The protein below binds the small molecule below.
Small molecule (SMILES): CC(=O)N[C@@H]1[C@@H](O)[C@H](O)[C@@H](CO)O[C@H]1O

Binding-site contacts:
Ligand atom O5 contacts residue ASN146 of chain 1.A at 2.3 Å (h-bond).
Ligand atom C7 contacts residue VAL138 of chain 1.A at 4.4 Å (hydrophobic).
Ligand atom O7 contacts residue PRO96 of chain 1.A at 3.7 Å.
Ligand atom C4 contacts residue ASN146 of chain 1.A at 4.2 Å.
Ligand atom C5 contacts residue ASN146 of chain 1.A at 3.7 Å.
Ligand atom C8 contacts residue SER314 of chain 1.A at 3.7 Å.
Ligand atom C1 contacts residue SER314 of chain 1.A at 3.8 Å.
Ligand atom C2 contacts residue SER314 of chain 1.A at 3.7 Å.
Ligand atom C1 contacts residue ASN146 of chain 1.A at 1.4 Å.
Ligand atom C7 contacts residue ASN146 of chain 1.A at 3.7 Å.
Ligand atom C2 contacts residue SER313 of chain 1.A at 4.2 Å.
Ligand atom O7 contacts residue ASN244 of chain 1.A at 4.2 Å.
Ligand atom C2 contacts residue ASN146 of chain 1.A at 2.4 Å.
Ligand atom C4 contacts residue GLU95 of chain 1.A at 4.0 Å.
Ligand atom N2 contacts residue SER314 of chain 1.A at 2.9 Å (h-bond).
Ligand atom C8 contacts residue PHE243 of chain 1.A at 4.5 Å (hydrophobic).
Ligand atom O4 contacts residue GLU95 of chain 1.A at 3.9 Å.
Ligand atom C8 contacts residue ASN244 of chain 1.A at 3.6 Å.
Ligand atom C6 contacts residue GLU95 of chain 1.A at 4.2 Å.
Ligand atom C3 contacts residue SER314 of chain 1.A at 3.9 Å.
Ligand atom C8 contacts residue LEU145 of chain 1.A at 3.6 Å (hydrophobic).
Ligand atom C3 contacts residue SER313 of chain 1.A at 3.6 Å.
Ligand atom C1 contacts residue SER313 of chain 1.A at 3.9 Å.
Ligand atom C7 contacts residue ASN244 of chain 1.A at 4.2 Å.
Ligand atom C3 contacts residue ASN146 of chain 1.A at 3.8 Å.
Ligand atom O7 contacts residue VAL138 of chain 1.A at 4.3 Å.
Ligand atom N2 contacts residue ASN146 of chain 1.A at 3.0 Å (h-bond).
Ligand atom O7 contacts residue ASN146 of chain 1.A at 3.9 Å.
Ligand atom C5 contacts residue SER313 of chain 1.A at 3.5 Å.
Ligand atom O3 contacts residue CYS312 of chain 1.A at 3.8 Å.
Ligand atom O5 contacts residue SER313 of chain 1.A at 4.1 Å.
Ligand atom C4 contacts residue SER313 of chain 1.A at 3.9 Å.
Ligand atom C7 contacts residue SER314 of chain 1.A at 3.8 Å.
Ligand atom C8 contacts residue VAL138 of chain 1.A at 4.0 Å (hydrophobic).
Ligand atom O4 contacts residue SER313 of chain 1.A at 3.9 Å.

Sequence of chain 1.A:
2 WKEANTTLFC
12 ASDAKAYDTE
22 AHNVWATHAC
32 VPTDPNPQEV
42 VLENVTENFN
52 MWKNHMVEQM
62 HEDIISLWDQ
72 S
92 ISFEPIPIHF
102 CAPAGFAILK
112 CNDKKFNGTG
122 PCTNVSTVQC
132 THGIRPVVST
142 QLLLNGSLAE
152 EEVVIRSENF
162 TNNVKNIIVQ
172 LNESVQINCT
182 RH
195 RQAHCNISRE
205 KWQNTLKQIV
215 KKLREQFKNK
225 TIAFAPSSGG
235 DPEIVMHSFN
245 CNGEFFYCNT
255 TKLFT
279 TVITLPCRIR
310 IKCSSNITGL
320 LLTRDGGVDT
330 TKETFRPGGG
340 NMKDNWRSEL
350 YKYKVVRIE